Binding-site contacts:
Ligand atom C48 contacts residue VAL69 of chain 1.B at 3.9 Å (hydrophobic).
Ligand atom C31 contacts residue HIS72 of chain 1.B at 3.6 Å.
Ligand atom N1 contacts residue GLY34 of chain 1.B at 3.8 Å.
Ligand atom C43 contacts residue VAL69 of chain 1.B at 3.3 Å (hydrophobic).
Ligand atom F1 contacts residue HIS72 of chain 1.B at 3.6 Å.
Ligand atom C23 contacts residue MET38 of chain 1.B at 3.7 Å (hydrophobic).
Ligand atom C44 contacts residue GLN48 of chain 1.B at 3.9 Å.
Ligand atom CL2 contacts residue HIS72 of chain 1.B at 3.5 Å.
Ligand atom O41 contacts residue VAL69 of chain 1.B at 3.8 Å.
Ligand atom C45 contacts residue VAL69 of chain 1.B at 3.8 Å (hydrophobic).
Ligand atom O49 contacts residue GLN48 of chain 1.B at 3.7 Å.
Ligand atom S4 contacts residue VAL69 of chain 1.B at 3.6 Å.
Ligand atom C24 contacts residue VAL69 of chain 1.B at 3.9 Å (hydrophobic).
Ligand atom O51 contacts residue GLN48 of chain 1.B at 3.0 Å (h-bond).
Ligand atom C45 contacts residue GLN48 of chain 1.B at 3.2 Å.
Ligand atom C8 contacts residue LEU30 of chain 1.B at 3.6 Å (hydrophobic).
Ligand atom C23 contacts residue GLY34 of chain 1.B at 3.9 Å.
Ligand atom N51 contacts residue LYS70 of chain 1.B at 3.4 Å.
Ligand atom C41 contacts residue HIS72 of chain 1.B at 3.9 Å.
Ligand atom O41 contacts residue HIS72 of chain 1.B at 2.9 Å (h-bond).
Ligand atom C34 contacts residue LEU30 of chain 1.B at 3.7 Å (hydrophobic).
Ligand atom C33 contacts residue HIS72 of chain 1.B at 3.6 Å.
Ligand atom C50 contacts residue GLN48 of chain 1.B at 2.8 Å.
Ligand atom F1 contacts residue ILE75 of chain 1.B at 3.4 Å.
Ligand atom N1 contacts residue LEU30 of chain 1.B at 3.1 Å (h-bond).
Ligand atom C35 contacts residue HIS72 of chain 1.B at 3.8 Å.
Ligand atom CL1 contacts residue ILE37 of chain 1.B at 3.7 Å.
Ligand atom C34 contacts residue HIS72 of chain 1.B at 3.6 Å.
Ligand atom C6 contacts residue GLY34 of chain 1.B at 3.8 Å.
Ligand atom O51 contacts residue HIS49 of chain 1.B at 3.7 Å.
Ligand atom CL2 contacts residue ILE75 of chain 1.B at 3.9 Å.
Ligand atom C6 contacts residue LEU30 of chain 1.B at 3.5 Å (hydrophobic).
Ligand atom C5 contacts residue ILE37 of chain 1.B at 3.7 Å (hydrophobic).
Ligand atom CL1 contacts residue PHE67 of chain 1.B at 3.7 Å.
Ligand atom C50 contacts residue TYR43 of chain 1.B at 2.9 Å (hydrophobic).
Ligand atom C32 contacts residue HIS72 of chain 1.B at 3.4 Å.
Ligand atom CL2 contacts residue TYR76 of chain 1.B at 3.6 Å.
Ligand atom O49 contacts residue VAL69 of chain 1.B at 3.5 Å.
Ligand atom C44 contacts residue VAL69 of chain 1.B at 3.3 Å (hydrophobic).
Ligand atom N42 contacts residue VAL69 of chain 1.B at 3.7 Å.

Sequence of chain 1.B:
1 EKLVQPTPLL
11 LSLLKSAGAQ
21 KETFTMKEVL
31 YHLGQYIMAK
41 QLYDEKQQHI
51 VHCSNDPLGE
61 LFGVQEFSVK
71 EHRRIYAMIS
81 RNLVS

The small molecule below binds the protein below.
Small molecule (SMILES): COc1cc(C(N)=O)ccc1NC(=O)[C@@H]1N[C@@H](CC(C)(C)C)[C@@]2(C(=O)Nc3cc(Cl)sc32)[C@H]1c1cccc(Cl)c1F